The protein below binds the small molecule below.
Small molecule (SMILES): CC(C)CCC[C@@H](C)[C@H]1CC[C@H]2[C@@H]3CC=C4C[C@@H](OC(=O)CCC(=O)O)CC[C@]4(C)[C@H]3CC[C@]12C

Binding-site contacts:
Ligand atom CAO contacts residue LEU1229 of chain 1.A at 4.4 Å (hydrophobic).
Ligand atom CBC contacts residue TRP1140 of chain 1.A at 4.0 Å (hydrophobic).
Ligand atom CAN contacts residue LEU1136 of chain 1.A at 4.4 Å (hydrophobic).
Ligand atom CAN contacts residue LEU1226 of chain 1.A at 3.9 Å (hydrophobic).
Ligand atom CAA contacts residue LEU1233 of chain 1.A at 4.3 Å (hydrophobic).
Ligand atom CBF contacts residue TRP1140 of chain 1.A at 3.9 Å (hydrophobic).
Ligand atom CAI contacts residue VAL1139 of chain 1.A at 4.2 Å (hydrophobic).
Ligand atom CAJ contacts residue LEU1229 of chain 1.A at 4.0 Å (hydrophobic).
Ligand atom CAB contacts residue LEU1136 of chain 1.A at 3.8 Å (hydrophobic).
Ligand atom CBG contacts residue TRP1140 of chain 1.A at 4.2 Å (hydrophobic).
Ligand atom OAG contacts residue TRP1140 of chain 1.A at 3.9 Å.
Ligand atom CAK contacts residue VAL1139 of chain 1.A at 4.0 Å (hydrophobic).
Ligand atom CBE contacts residue TRP1140 of chain 1.A at 4.3 Å (hydrophobic).
Ligand atom CBA contacts residue LEU1229 of chain 1.A at 4.2 Å (hydrophobic).
Ligand atom CAU contacts residue TRP1140 of chain 1.A at 4.2 Å (hydrophobic).
Ligand atom CAZ contacts residue TRP1140 of chain 1.A at 4.3 Å (hydrophobic).
Ligand atom CAI contacts residue TRP1140 of chain 1.A at 4.2 Å (hydrophobic).
Ligand atom CAK contacts residue TRP1140 of chain 1.A at 3.9 Å (hydrophobic).
Ligand atom CAB contacts residue LEU1233 of chain 1.A at 4.2 Å (hydrophobic).
Ligand atom CBH contacts residue TRP1140 of chain 1.A at 4.4 Å (hydrophobic).
Ligand atom CAV contacts residue TRP1140 of chain 1.A at 4.4 Å (hydrophobic).
Ligand atom CAB contacts residue LEU1230 of chain 1.A at 3.7 Å (hydrophobic).
Ligand atom CAA contacts residue LEU1229 of chain 1.A at 4.4 Å (hydrophobic).
Ligand atom CAT contacts residue TRP1140 of chain 1.A at 3.8 Å (hydrophobic).

Sequence of chain 1.A:
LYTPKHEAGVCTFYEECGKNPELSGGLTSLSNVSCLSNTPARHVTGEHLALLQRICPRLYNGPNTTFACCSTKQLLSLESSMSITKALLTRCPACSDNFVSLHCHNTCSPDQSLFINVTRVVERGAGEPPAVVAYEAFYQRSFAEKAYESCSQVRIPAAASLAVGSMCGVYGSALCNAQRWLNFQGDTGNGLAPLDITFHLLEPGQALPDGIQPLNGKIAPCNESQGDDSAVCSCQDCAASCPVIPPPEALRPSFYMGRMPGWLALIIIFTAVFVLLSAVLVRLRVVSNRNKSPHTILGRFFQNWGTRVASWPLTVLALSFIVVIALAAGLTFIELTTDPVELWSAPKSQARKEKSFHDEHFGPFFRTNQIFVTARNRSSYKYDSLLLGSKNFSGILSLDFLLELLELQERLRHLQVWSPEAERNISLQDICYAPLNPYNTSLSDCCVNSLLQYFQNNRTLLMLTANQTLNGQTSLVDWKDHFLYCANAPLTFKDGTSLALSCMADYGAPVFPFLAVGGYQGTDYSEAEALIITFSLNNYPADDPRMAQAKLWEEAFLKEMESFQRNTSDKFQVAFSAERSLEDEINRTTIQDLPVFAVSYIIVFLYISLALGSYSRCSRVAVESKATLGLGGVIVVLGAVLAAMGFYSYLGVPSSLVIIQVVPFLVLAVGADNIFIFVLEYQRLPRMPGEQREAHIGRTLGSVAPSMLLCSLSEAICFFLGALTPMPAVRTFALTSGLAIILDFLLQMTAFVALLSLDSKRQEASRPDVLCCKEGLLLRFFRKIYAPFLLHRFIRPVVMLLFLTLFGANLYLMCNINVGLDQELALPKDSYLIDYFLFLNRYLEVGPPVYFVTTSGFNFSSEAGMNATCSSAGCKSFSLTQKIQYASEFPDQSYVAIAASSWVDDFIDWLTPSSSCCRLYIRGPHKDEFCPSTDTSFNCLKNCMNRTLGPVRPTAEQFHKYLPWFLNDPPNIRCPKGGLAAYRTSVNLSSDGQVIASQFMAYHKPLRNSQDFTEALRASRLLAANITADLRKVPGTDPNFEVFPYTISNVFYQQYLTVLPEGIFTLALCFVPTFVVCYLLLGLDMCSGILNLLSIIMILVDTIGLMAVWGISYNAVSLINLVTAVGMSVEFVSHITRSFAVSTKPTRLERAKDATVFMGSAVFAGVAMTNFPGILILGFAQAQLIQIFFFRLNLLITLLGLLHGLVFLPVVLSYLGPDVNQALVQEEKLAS